Sequence of chain 1.D:
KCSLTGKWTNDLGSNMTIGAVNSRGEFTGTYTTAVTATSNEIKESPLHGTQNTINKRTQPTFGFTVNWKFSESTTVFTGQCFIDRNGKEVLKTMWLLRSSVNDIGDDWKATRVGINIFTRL

Sequence of chain 1.B:
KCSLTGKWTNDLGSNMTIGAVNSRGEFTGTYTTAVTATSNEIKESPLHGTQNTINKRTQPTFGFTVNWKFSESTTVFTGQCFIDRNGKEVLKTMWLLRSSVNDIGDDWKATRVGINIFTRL

Binding-site contacts:
Ligand atom C19 contacts residue ALA39 of chain 1.D at 3.5 Å (hydrophobic).
Ligand atom N1 contacts residue ASN118 of chain 1.D at 2.9 Å (h-bond).
Ligand atom C14 contacts residue SER101 of chain 1.D at 3.6 Å.
Ligand atom C16 contacts residue ALA39 of chain 1.D at 3.6 Å (hydrophobic).
Ligand atom O3 contacts residue SER16 of chain 1.D at 2.7 Å (h-bond).
Ligand atom C11 contacts residue THR38 of chain 1.D at 3.7 Å.
Ligand atom C6 contacts residue TRP97 of chain 1.D at 3.4 Å (hydrophobic).
Ligand atom C12 contacts residue SER73 of chain 1.D at 3.5 Å.
Ligand atom C12 contacts residue THR40 of chain 1.D at 3.3 Å.
Ligand atom C3 contacts residue TYR33 of chain 1.D at 3.4 Å (hydrophobic).
Ligand atom C7 contacts residue TRP110 of chain 1.B at 3.5 Å (hydrophobic).
Ligand atom C8 contacts residue TRP70 of chain 1.D at 3.7 Å (hydrophobic).
Ligand atom O3 contacts residue ASN12 of chain 1.D at 3.0 Å (h-bond).
Ligand atom C13 contacts residue SER75 of chain 1.D at 2.8 Å.
Ligand atom C18 contacts residue ALA39 of chain 1.D at 2.7 Å (hydrophobic).
Ligand atom C23 contacts residue SER101 of chain 1.D at 3.3 Å.
Ligand atom C24 contacts residue ARG114 of chain 1.D at 2.6 Å.
Ligand atom C7 contacts residue VAL37 of chain 1.D at 3.7 Å (hydrophobic).
Ligand atom C9 contacts residue TRP70 of chain 1.D at 3.8 Å (hydrophobic).
Ligand atom C3 contacts residue ASN118 of chain 1.D at 3.7 Å.
Ligand atom C1 contacts residue THR40 of chain 1.D at 3.5 Å.
Ligand atom O3 contacts residue TYR33 of chain 1.D at 2.7 Å (h-bond).
Ligand atom C21 contacts residue SER101 of chain 1.D at 3.6 Å.
Ligand atom C3 contacts residue SER16 of chain 1.D at 3.7 Å.
Ligand atom C11 contacts residue ALA39 of chain 1.D at 3.7 Å (hydrophobic).
Ligand atom C20 contacts residue ARG114 of chain 1.D at 3.4 Å.
Ligand atom C17 contacts residue ALA39 of chain 1.D at 2.8 Å (hydrophobic).
Ligand atom C12 contacts residue SER75 of chain 1.D at 3.1 Å.
Ligand atom C25 contacts residue ARG114 of chain 1.D at 2.7 Å.
Ligand atom C21 contacts residue ARG114 of chain 1.D at 3.7 Å.
Ligand atom N2 contacts residue THR35 of chain 1.D at 3.0 Å (h-bond).
Ligand atom O11 contacts residue TRP110 of chain 1.B at 3.7 Å.
Ligand atom O11 contacts residue ALA39 of chain 1.D at 2.6 Å (h-bond).
Ligand atom O11 contacts residue THR38 of chain 1.D at 3.1 Å (h-bond).
Ligand atom C13 contacts residue THR40 of chain 1.D at 3.7 Å.
Ligand atom C26 contacts residue ARG114 of chain 1.D at 3.7 Å.
Ligand atom C14 contacts residue SER75 of chain 1.D at 3.6 Å.
Ligand atom C18 contacts residue ARG114 of chain 1.D at 3.5 Å.
Ligand atom C22 contacts residue SER101 of chain 1.D at 3.3 Å.
Ligand atom C19 contacts residue ARG114 of chain 1.D at 3.0 Å.

The small molecule below binds the protein below.
Small molecule (SMILES): C[C@@H]1NC(=O)N[C@@H]1CCCCCC(=O)c1ccc2ccc3cccc4ccc1c2c34